Binding-site contacts:
Ligand atom N1 contacts residue ASP136 of chain 1.A at 2.8 Å (salt-bridge).
Ligand atom N1 contacts residue LYS134 of chain 1.A at 3.4 Å.
Ligand atom N2 contacts residue ASP136 of chain 1.A at 2.8 Å (salt-bridge).
Ligand atom O1A contacts residue SER20 of chain 1.A at 3.4 Å (h-bond).
Ligand atom O6 contacts residue SER164 of chain 1.A at 3.4 Å.
Ligand atom O1A contacts residue THR21 of chain 1.A at 2.6 Å (h-bond).
Ligand atom O4' contacts residue LYS134 of chain 1.A at 3.4 Å (salt-bridge).
Ligand atom O2G contacts residue MG1 of chain 1.B at 2.0 Å.
Ligand atom N3B contacts residue MG1 of chain 1.B at 3.6 Å.
Ligand atom O1B contacts residue LYS19 of chain 1.A at 2.9 Å (salt-bridge).
Ligand atom O1B contacts residue HIS17 of chain 1.A at 3.5 Å (h-bond).
Ligand atom O6 contacts residue ASP136 of chain 1.A at 3.5 Å (salt-bridge).
Ligand atom N2 contacts residue LEU137 of chain 1.A at 3.2 Å.
Ligand atom O6 contacts residue ALA165 of chain 1.A at 3.0 Å (h-bond).
Ligand atom PG contacts residue MG1 of chain 1.B at 3.1 Å.
Ligand atom C5 contacts residue LYS134 of chain 1.A at 3.6 Å.
Ligand atom N7 contacts residue ASN133 of chain 1.A at 3.0 Å (h-bond).
Ligand atom C6 contacts residue LYS134 of chain 1.A at 3.3 Å.
Ligand atom O1B contacts residue GLY18 of chain 1.A at 3.2 Å (h-bond).
Ligand atom O6 contacts residue LYS166 of chain 1.A at 3.3 Å (salt-bridge).
Ligand atom N1 contacts residue LYS166 of chain 1.A at 3.5 Å.
Ligand atom N3B contacts residue ASP16 of chain 1.A at 3.2 Å (salt-bridge).
Ligand atom O1G contacts residue VAL15 of chain 1.A at 3.2 Å.
Ligand atom N2 contacts residue LYS166 of chain 1.A at 3.6 Å.
Ligand atom O1B contacts residue ASP16 of chain 1.A at 3.3 Å (salt-bridge).
Ligand atom O3A contacts residue GLY18 of chain 1.A at 3.4 Å (h-bond).
Ligand atom C2 contacts residue ASP136 of chain 1.A at 3.6 Å.
Ligand atom O2B contacts residue LYS19 of chain 1.A at 3.4 Å (salt-bridge).
Ligand atom O1A contacts residue GLY18 of chain 1.A at 3.2 Å.
Ligand atom O6 contacts residue ASN133 of chain 1.A at 2.8 Å (h-bond).
Ligand atom O6 contacts residue LYS134 of chain 1.A at 3.1 Å (salt-bridge).
Ligand atom PB contacts residue MG1 of chain 1.B at 3.4 Å.
Ligand atom C5 contacts residue ASN133 of chain 1.A at 3.6 Å.
Ligand atom C6 contacts residue LYS166 of chain 1.A at 3.5 Å.
Ligand atom C5' contacts residue ASP16 of chain 1.A at 3.5 Å.
Ligand atom O2B contacts residue MG1 of chain 1.B at 2.2 Å.
Ligand atom O2B contacts residue SER20 of chain 1.A at 2.8 Å (h-bond).
Ligand atom C8 contacts residue THR21 of chain 1.A at 3.3 Å.
Ligand atom C4 contacts residue LYS134 of chain 1.A at 3.6 Å.
Ligand atom PB contacts residue LYS19 of chain 1.A at 3.5 Å.

This protein binds this small molecule.
Small molecule (SMILES): Nc1nc2c(ncn2[C@@H]2O[C@H](CO[P](=O)(O)O[P](=O)(O)NP(=O)(O)O)[C@@H](O)[C@H]2O)c(=O)[nH]1

Sequence of chain 1.A:
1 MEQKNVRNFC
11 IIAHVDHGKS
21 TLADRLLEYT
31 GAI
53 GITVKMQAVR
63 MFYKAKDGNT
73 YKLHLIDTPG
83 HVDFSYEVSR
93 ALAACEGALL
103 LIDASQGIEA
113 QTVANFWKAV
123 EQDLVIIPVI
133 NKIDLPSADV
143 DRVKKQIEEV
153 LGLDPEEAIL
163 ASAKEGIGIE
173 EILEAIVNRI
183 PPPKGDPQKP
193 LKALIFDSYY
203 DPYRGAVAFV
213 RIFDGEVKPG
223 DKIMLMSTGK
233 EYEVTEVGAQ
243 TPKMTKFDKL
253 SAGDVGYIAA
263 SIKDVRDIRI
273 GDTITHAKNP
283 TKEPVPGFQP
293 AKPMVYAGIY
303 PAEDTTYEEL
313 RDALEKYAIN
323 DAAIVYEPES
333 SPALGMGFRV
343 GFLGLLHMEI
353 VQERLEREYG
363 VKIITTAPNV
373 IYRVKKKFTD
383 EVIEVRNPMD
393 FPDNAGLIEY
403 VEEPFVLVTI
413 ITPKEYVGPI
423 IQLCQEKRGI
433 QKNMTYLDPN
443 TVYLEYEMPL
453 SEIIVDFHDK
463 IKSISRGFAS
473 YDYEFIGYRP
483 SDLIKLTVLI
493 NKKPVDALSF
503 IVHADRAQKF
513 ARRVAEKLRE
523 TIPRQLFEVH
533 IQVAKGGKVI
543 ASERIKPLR